Binding-site contacts:
Ligand atom C8 contacts residue THR425 of chain 1.B at 3.7 Å.
Ligand atom C1 contacts residue ASN423 of chain 1.B at 1.4 Å.
Ligand atom C5 contacts residue ASN423 of chain 1.B at 3.7 Å.
Ligand atom O5 contacts residue ASN423 of chain 1.B at 2.5 Å (h-bond).
Ligand atom C8 contacts residue ILE424 of chain 1.B at 4.1 Å (hydrophobic).
Ligand atom O6 contacts residue LYS418 of chain 1.B at 3.2 Å.
Ligand atom C1 contacts residue LYS420 of chain 1.B at 4.2 Å.
Ligand atom N2 contacts residue ASN423 of chain 1.B at 2.8 Å (h-bond).
Ligand atom O7 contacts residue ILE424 of chain 1.B at 3.3 Å.
Ligand atom C7 contacts residue ASN423 of chain 1.B at 3.9 Å.
Ligand atom N2 contacts residue ILE424 of chain 1.B at 4.5 Å.
Ligand atom C4 contacts residue ASN423 of chain 1.B at 4.3 Å.
Ligand atom C7 contacts residue ILE424 of chain 1.B at 3.9 Å (hydrophobic).
Ligand atom C6 contacts residue LYS418 of chain 1.B at 3.9 Å.
Ligand atom C3 contacts residue ASN423 of chain 1.B at 3.8 Å.
Ligand atom O6 contacts residue LYS420 of chain 1.B at 4.2 Å.
Ligand atom C2 contacts residue ASN423 of chain 1.B at 2.5 Å.
Ligand atom C5 contacts residue LYS420 of chain 1.B at 4.1 Å.
Ligand atom C6 contacts residue LYS420 of chain 1.B at 3.6 Å.
Ligand atom O5 contacts residue LYS420 of chain 1.B at 3.3 Å.

The small molecule below binds the protein below.
Small molecule (SMILES): CC(=O)N[C@@H]1[C@@H](O)[C@H](O)[C@@H](CO)O[C@H]1O

Sequence of chain 1.B:
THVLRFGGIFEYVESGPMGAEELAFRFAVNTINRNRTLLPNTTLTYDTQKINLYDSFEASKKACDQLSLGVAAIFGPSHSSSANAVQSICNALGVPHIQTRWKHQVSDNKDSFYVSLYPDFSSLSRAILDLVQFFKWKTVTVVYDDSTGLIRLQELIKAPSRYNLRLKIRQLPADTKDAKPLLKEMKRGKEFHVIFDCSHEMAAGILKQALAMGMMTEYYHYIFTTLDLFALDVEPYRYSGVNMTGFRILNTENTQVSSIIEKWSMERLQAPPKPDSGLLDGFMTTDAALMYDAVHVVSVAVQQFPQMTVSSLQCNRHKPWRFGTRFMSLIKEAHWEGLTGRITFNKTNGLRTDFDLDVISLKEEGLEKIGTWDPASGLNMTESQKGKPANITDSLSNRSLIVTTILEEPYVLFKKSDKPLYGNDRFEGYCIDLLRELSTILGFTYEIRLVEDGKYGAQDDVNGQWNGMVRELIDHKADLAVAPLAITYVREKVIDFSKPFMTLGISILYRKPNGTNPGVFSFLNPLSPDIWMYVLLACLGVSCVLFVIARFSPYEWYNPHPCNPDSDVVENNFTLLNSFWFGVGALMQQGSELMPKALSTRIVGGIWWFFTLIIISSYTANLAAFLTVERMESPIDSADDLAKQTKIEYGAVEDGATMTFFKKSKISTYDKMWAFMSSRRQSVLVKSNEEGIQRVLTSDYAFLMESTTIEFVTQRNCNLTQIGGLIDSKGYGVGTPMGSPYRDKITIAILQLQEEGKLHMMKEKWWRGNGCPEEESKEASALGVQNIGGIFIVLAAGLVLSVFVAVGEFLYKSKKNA